Binding-site contacts:
Ligand atom O1P contacts residue ARG50 of chain 1.A at 3.0 Å (salt-bridge).
Ligand atom C4 contacts residue SER180 of chain 1.A at 3.5 Å.
Ligand atom O3P contacts residue ILE204 of chain 1.A at 3.4 Å (h-bond).
Ligand atom O3P contacts residue THR241 of chain 1.A at 3.7 Å.
Ligand atom C3 contacts residue SER180 of chain 1.A at 3.6 Å.
Ligand atom O2P contacts residue THR241 of chain 1.A at 2.8 Å (h-bond).
Ligand atom N1 contacts residue SER181 of chain 1.A at 3.5 Å (h-bond).
Ligand atom C contacts residue HIS100 of chain 1.B at 3.8 Å.
Ligand atom C contacts residue ARG98 of chain 1.B at 3.8 Å.
Ligand atom O3P contacts residue THR205 of chain 1.A at 2.8 Å (h-bond).
Ligand atom C6 contacts residue SER181 of chain 1.A at 3.6 Å.
Ligand atom O3 contacts residue SER180 of chain 1.A at 3.5 Å.
Ligand atom N1 contacts residue LEU201 of chain 1.A at 3.7 Å.
Ligand atom C2 contacts residue SER181 of chain 1.A at 3.8 Å.
Ligand atom O contacts residue TYR31 of chain 1.A at 2.6 Å (h-bond).
Ligand atom ND contacts residue ARG98 of chain 1.B at 3.1 Å (salt-bridge).
Ligand atom C2A contacts residue GLU177 of chain 1.A at 3.6 Å.
Ligand atom O1P contacts residue GLY203 of chain 1.A at 3.6 Å.
Ligand atom C6 contacts residue ASN182 of chain 1.A at 3.4 Å.
Ligand atom C2A contacts residue GLY178 of chain 1.A at 3.8 Å.
Ligand atom O contacts residue HIS100 of chain 1.B at 3.0 Å (h-bond).
Ligand atom C5 contacts residue SER181 of chain 1.A at 3.8 Å.
Ligand atom CA contacts residue LYS145 of chain 1.A at 3.8 Å.
Ligand atom N contacts residue LYS145 of chain 1.A at 3.2 Å (salt-bridge).
Ligand atom O3P contacts residue SER240 of chain 1.A at 3.6 Å.
Ligand atom C2 contacts residue GLU177 of chain 1.A at 3.7 Å.
Ligand atom O4P contacts residue GLY203 of chain 1.A at 3.6 Å.
Ligand atom C contacts residue TYR31 of chain 1.A at 3.5 Å (hydrophobic).
Ligand atom ND contacts residue VAL33 of chain 1.A at 3.6 Å.
Ligand atom C4A contacts residue SER180 of chain 1.A at 3.6 Å.
Ligand atom C4A contacts residue LYS145 of chain 1.A at 3.3 Å.
Ligand atom P contacts residue THR241 of chain 1.A at 3.6 Å.
Ligand atom O contacts residue ARG98 of chain 1.B at 3.2 Å (salt-bridge).
Ligand atom O1P contacts residue ILE204 of chain 1.A at 2.9 Å (h-bond).
Ligand atom O2P contacts residue SER240 of chain 1.A at 3.8 Å.
Ligand atom N1 contacts residue GLU177 of chain 1.A at 2.8 Å (salt-bridge).
Ligand atom O1P contacts residue THR241 of chain 1.A at 3.7 Å.
Ligand atom P contacts residue ILE204 of chain 1.A at 3.7 Å.
Ligand atom OG contacts residue VAL33 of chain 1.A at 3.7 Å.
Ligand atom C6 contacts residue GLU177 of chain 1.A at 3.7 Å.

Sequence of chain 1.A:
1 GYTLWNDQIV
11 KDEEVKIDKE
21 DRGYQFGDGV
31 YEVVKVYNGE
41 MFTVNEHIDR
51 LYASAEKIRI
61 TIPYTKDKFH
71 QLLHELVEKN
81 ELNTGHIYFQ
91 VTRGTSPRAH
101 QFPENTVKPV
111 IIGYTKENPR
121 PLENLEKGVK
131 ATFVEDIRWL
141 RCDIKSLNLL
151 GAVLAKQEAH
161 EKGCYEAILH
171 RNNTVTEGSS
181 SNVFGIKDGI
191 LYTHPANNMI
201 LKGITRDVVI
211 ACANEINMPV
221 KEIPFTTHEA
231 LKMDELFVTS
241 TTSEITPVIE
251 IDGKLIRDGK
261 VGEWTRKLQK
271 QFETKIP

Sequence of chain 1.B:
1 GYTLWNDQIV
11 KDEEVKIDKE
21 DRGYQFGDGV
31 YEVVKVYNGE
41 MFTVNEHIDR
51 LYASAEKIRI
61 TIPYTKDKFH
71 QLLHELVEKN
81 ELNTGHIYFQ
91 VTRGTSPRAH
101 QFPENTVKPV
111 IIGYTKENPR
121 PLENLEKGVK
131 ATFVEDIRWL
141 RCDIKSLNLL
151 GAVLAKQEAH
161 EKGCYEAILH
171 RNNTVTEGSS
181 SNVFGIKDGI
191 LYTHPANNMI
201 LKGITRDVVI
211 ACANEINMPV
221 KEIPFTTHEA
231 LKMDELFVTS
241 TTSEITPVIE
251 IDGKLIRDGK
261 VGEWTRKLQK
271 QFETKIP

A protein and the small-molecule ligand that binds it are described below.
Small molecule (SMILES): Cc1ncc(COP(=O)(O)O)c(CN[C@@H]2CONC2=O)c1O